A protein and the small-molecule ligand that binds it are described below.
Small molecule (SMILES): CN(C)CCCN1c2ccccc2Sc2ccc(Cl)cc21

Sequence of chain 1.A:
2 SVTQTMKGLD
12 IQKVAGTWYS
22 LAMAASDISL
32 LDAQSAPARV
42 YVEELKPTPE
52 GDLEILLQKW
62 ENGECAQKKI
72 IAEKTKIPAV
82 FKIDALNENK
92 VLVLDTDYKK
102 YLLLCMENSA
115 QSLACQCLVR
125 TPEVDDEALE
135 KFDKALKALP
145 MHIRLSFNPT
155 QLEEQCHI

Binding-site contacts:
Ligand atom C2 contacts residue ILE71 of chain 1.A at 4.1 Å (hydrophobic).
Ligand atom C5 contacts residue LEU58 of chain 1.A at 3.6 Å (hydrophobic).
Ligand atom C6 contacts residue ILE56 of chain 1.A at 3.9 Å (hydrophobic).
Ligand atom CL1 contacts residue SER116 of chain 1.A at 4.0 Å.
Ligand atom C12 contacts residue PRO38 of chain 1.A at 3.5 Å (hydrophobic).
Ligand atom C7 contacts residue VAL92 of chain 1.A at 4.0 Å (hydrophobic).
Ligand atom C6 contacts residue MET107 of chain 1.A at 3.9 Å (hydrophobic).
Ligand atom C15 contacts residue LYS69 of chain 1.A at 4.1 Å.
Ligand atom N2 contacts residue VAL41 of chain 1.A at 4.1 Å.
Ligand atom S1 contacts residue ASN90 of chain 1.A at 4.0 Å.
Ligand atom C16 contacts residue LEU58 of chain 1.A at 3.8 Å (hydrophobic).
Ligand atom C17 contacts residue MET107 of chain 1.A at 3.5 Å (hydrophobic).
Ligand atom C8 contacts residue GLU108 of chain 1.A at 3.9 Å.
Ligand atom C2 contacts residue ILE84 of chain 1.A at 4.0 Å (hydrophobic).
Ligand atom CL1 contacts residue LEU117 of chain 1.A at 4.1 Å.
Ligand atom C3 contacts residue MET107 of chain 1.A at 3.5 Å (hydrophobic).
Ligand atom S1 contacts residue ILE84 of chain 1.A at 3.8 Å.
Ligand atom C2 contacts residue MET107 of chain 1.A at 4.0 Å (hydrophobic).
Ligand atom N1 contacts residue MET107 of chain 1.A at 4.1 Å.
Ligand atom C6 contacts residue ILE71 of chain 1.A at 3.1 Å (hydrophobic).
Ligand atom C8 contacts residue MET107 of chain 1.A at 3.5 Å (hydrophobic).
Ligand atom C8 contacts residue ASN90 of chain 1.A at 2.9 Å.
Ligand atom C16 contacts residue VAL41 of chain 1.A at 4.0 Å (hydrophobic).
Ligand atom C3 contacts residue ASN90 of chain 1.A at 3.7 Å.
Ligand atom C9 contacts residue ASN90 of chain 1.A at 3.6 Å.
Ligand atom C5 contacts residue VAL41 of chain 1.A at 3.8 Å (hydrophobic).
Ligand atom C17 contacts residue VAL41 of chain 1.A at 3.5 Å (hydrophobic).
Ligand atom C5 contacts residue MET107 of chain 1.A at 3.3 Å (hydrophobic).
Ligand atom C1 contacts residue MET107 of chain 1.A at 3.8 Å (hydrophobic).
Ligand atom C9 contacts residue ASN109 of chain 1.A at 3.9 Å.
Ligand atom C9 contacts residue MET107 of chain 1.A at 3.7 Å (hydrophobic).
Ligand atom C7 contacts residue ILE71 of chain 1.A at 3.3 Å (hydrophobic).
Ligand atom C5 contacts residue ILE71 of chain 1.A at 3.8 Å (hydrophobic).
Ligand atom C7 contacts residue ILE84 of chain 1.A at 3.4 Å (hydrophobic).
Ligand atom S1 contacts residue MET107 of chain 1.A at 4.1 Å.
Ligand atom C4 contacts residue MET107 of chain 1.A at 3.8 Å (hydrophobic).
Ligand atom CL1 contacts residue ALA118 of chain 1.A at 4.1 Å.
Ligand atom CL1 contacts residue LEU31 of chain 1.A at 4.0 Å.
Ligand atom C9 contacts residue GLU108 of chain 1.A at 4.0 Å.
Ligand atom C16 contacts residue ILE71 of chain 1.A at 4.1 Å (hydrophobic).